Binding-site contacts:
Ligand atom P7 contacts residue ARG87 of chain 1.D at 4.0 Å.
Ligand atom C1 contacts residue MN1 of chain 1.I at 4.2 Å.
Ligand atom C6 contacts residue LEU112 of chain 1.D at 4.4 Å (hydrophobic).
Ligand atom C6 contacts residue PHE173 of chain 1.D at 4.4 Å (hydrophobic).
Ligand atom C6 contacts residue TYR93 of chain 1.D at 3.8 Å (hydrophobic).
Ligand atom P7 contacts residue MN1 of chain 1.I at 3.3 Å.
Ligand atom P7 contacts residue TYR95 of chain 1.D at 3.7 Å.
Ligand atom C1 contacts residue PHE173 of chain 1.D at 3.8 Å (hydrophobic).
Ligand atom O12 contacts residue TYR95 of chain 1.D at 3.9 Å.
Ligand atom C2 contacts residue LEU112 of chain 1.D at 4.3 Å (hydrophobic).
Ligand atom P7 contacts residue ASN125 of chain 1.D at 3.5 Å.
Ligand atom O10 contacts residue MN1 of chain 1.I at 1.9 Å.
Ligand atom O10 contacts residue HIS171 of chain 1.D at 3.2 Å (h-bond).
Ligand atom O12 contacts residue MN1 of chain 1.I at 4.3 Å.
Ligand atom O14 contacts residue MN1 of chain 1.I at 4.3 Å.
Ligand atom C1 contacts residue GLU132 of chain 1.D at 3.7 Å.
Ligand atom O12 contacts residue TYR93 of chain 1.D at 4.0 Å.
Ligand atom O14 contacts residue TYR95 of chain 1.D at 2.5 Å (h-bond).
Ligand atom C2 contacts residue HIS171 of chain 1.D at 4.4 Å.
Ligand atom P7 contacts residue LYS21 of chain 1.B at 3.9 Å.
Ligand atom C6 contacts residue MN1 of chain 1.I at 3.5 Å.
Ligand atom C6 contacts residue HIS171 of chain 1.D at 4.4 Å.
Ligand atom O10 contacts residue GLU132 of chain 1.D at 2.5 Å (salt-bridge).
Ligand atom C1 contacts residue ILE184 of chain 1.D at 3.9 Å (hydrophobic).
Ligand atom O12 contacts residue ASN125 of chain 1.D at 2.8 Å (h-bond).
Ligand atom O13 contacts residue HIS128 of chain 1.D at 3.6 Å.
Ligand atom O13 contacts residue MN1 of chain 1.I at 2.2 Å.
Ligand atom C1 contacts residue ALA186 of chain 1.D at 3.8 Å (hydrophobic).
Ligand atom O10 contacts residue PHE173 of chain 1.D at 4.1 Å.
Ligand atom O14 contacts residue ARG87 of chain 1.D at 3.9 Å.
Ligand atom P7 contacts residue TYR93 of chain 1.D at 4.3 Å.
Ligand atom O13 contacts residue HIS171 of chain 1.D at 4.0 Å.
Ligand atom C2 contacts residue GLU132 of chain 1.D at 3.5 Å.
Ligand atom O13 contacts residue ASN125 of chain 1.D at 3.0 Å (h-bond).
Ligand atom O14 contacts residue TYR93 of chain 1.D at 4.2 Å.
Ligand atom O13 contacts residue LYS21 of chain 1.B at 3.6 Å.
Ligand atom O12 contacts residue ARG87 of chain 1.D at 3.0 Å (salt-bridge).
Ligand atom O14 contacts residue LYS21 of chain 1.B at 2.7 Å.
Ligand atom C2 contacts residue MN1 of chain 1.I at 3.0 Å.
Ligand atom C1 contacts residue LEU112 of chain 1.D at 3.6 Å (hydrophobic).

Sequence of chain 1.D:
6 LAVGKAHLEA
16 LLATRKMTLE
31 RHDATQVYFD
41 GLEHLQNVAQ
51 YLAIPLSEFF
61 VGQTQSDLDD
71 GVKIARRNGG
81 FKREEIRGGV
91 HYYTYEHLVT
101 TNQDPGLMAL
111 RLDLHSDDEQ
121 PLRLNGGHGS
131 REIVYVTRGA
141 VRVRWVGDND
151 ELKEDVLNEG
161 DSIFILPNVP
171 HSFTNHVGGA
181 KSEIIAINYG

Sequence of chain 1.B:
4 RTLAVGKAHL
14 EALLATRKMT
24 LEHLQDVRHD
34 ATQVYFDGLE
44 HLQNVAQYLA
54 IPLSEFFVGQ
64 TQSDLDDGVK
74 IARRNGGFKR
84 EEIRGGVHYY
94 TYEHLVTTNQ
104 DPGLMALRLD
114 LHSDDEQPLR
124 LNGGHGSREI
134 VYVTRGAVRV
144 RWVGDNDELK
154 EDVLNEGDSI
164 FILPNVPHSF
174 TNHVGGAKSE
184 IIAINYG

The protein below binds the small molecule below.
Small molecule (SMILES): C[C@@H](O)CP(=O)(O)O